Binding-site contacts:
Ligand atom O4 contacts residue GLY283 of chain 1.A at 3.2 Å.
Ligand atom C10 contacts residue SER235 of chain 1.A at 3.7 Å.
Ligand atom N2 contacts residue ARG95 of chain 1.A at 3.7 Å.
Ligand atom C6 contacts residue DMS1 of chain 1.B at 3.7 Å.
Ligand atom C4 contacts residue SER188 of chain 1.A at 3.1 Å.
Ligand atom C11 contacts residue ARG95 of chain 1.A at 3.8 Å.
Ligand atom N3 contacts residue ARG95 of chain 1.A at 3.5 Å.
Ligand atom C19 contacts residue SER282 of chain 1.A at 3.5 Å.
Ligand atom C14 contacts residue SER282 of chain 1.A at 3.4 Å.
Ligand atom C1 contacts residue ARG95 of chain 1.A at 3.9 Å.
Ligand atom O2 contacts residue DMS1 of chain 1.B at 3.7 Å.
Ligand atom C9 contacts residue DMS1 of chain 1.F at 3.5 Å.
Ligand atom C9 contacts residue SER235 of chain 1.A at 3.7 Å.
Ligand atom C6 contacts residue ARG163 of chain 1.A at 3.6 Å.
Ligand atom C13 contacts residue GLY44 of chain 1.A at 3.8 Å.
Ligand atom C19 contacts residue ALA236 of chain 1.A at 3.7 Å (hydrophobic).
Ligand atom O2 contacts residue DMS1 of chain 1.F at 3.8 Å.
Ligand atom N3 contacts residue GLY142 of chain 1.A at 3.3 Å.
Ligand atom O4 contacts residue ALA236 of chain 1.A at 3.7 Å.
Ligand atom C2 contacts residue ARG95 of chain 1.A at 3.4 Å.
Ligand atom C6 contacts residue SER188 of chain 1.A at 3.3 Å.
Ligand atom C12 contacts residue ALA236 of chain 1.A at 3.8 Å (hydrophobic).
Ligand atom O4 contacts residue SER282 of chain 1.A at 3.0 Å (h-bond).
Ligand atom O1 contacts residue TYR14 of chain 1.A at 3.5 Å.
Ligand atom C13 contacts residue ALA236 of chain 1.A at 3.7 Å (hydrophobic).
Ligand atom O3 contacts residue SER188 of chain 1.A at 2.6 Å (h-bond).
Ligand atom O3 contacts residue PHE158 of chain 1.A at 3.8 Å.
Ligand atom C9 contacts residue TYR205 of chain 1.A at 3.8 Å (hydrophobic).
Ligand atom O3 contacts residue ARG163 of chain 1.A at 2.9 Å (salt-bridge).
Ligand atom C5 contacts residue SER188 of chain 1.A at 3.4 Å.
Ligand atom C3 contacts residue ARG95 of chain 1.A at 3.5 Å.
Ligand atom C17 contacts residue DMS1 of chain 1.F at 3.7 Å.
Ligand atom S1 contacts residue SER282 of chain 1.A at 3.7 Å.
Ligand atom C13 contacts residue GLY283 of chain 1.A at 3.9 Å.
Ligand atom C16 contacts residue PHE257 of chain 1.A at 3.9 Å (hydrophobic).
Ligand atom O2 contacts residue ARG163 of chain 1.A at 3.0 Å (salt-bridge).
Ligand atom O3 contacts residue DMS1 of chain 1.B at 3.8 Å.
Ligand atom O1 contacts residue SER43 of chain 1.A at 3.8 Å.
Ligand atom C10 contacts residue ALA236 of chain 1.A at 3.8 Å (hydrophobic).
Ligand atom C4 contacts residue GLY142 of chain 1.A at 3.8 Å.

Sequence of chain 1.A:
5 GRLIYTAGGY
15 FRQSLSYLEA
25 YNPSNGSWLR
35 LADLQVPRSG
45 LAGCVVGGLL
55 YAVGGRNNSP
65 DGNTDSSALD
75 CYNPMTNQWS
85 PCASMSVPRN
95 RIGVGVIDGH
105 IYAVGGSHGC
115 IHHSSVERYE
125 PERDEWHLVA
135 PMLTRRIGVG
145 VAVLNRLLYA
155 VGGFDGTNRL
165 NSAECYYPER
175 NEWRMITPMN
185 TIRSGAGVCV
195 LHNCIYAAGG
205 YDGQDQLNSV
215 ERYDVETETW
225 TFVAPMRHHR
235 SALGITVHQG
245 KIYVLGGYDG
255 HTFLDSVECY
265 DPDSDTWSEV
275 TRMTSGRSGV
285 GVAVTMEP

The small molecule below binds the protein below.
Small molecule (SMILES): O=C(O)c1cnn(-c2cccc(NS(=O)(=O)c3ccccc3)c2)c1C1CC1